Binding-site contacts:
Ligand atom O6 contacts residue PRO381 of chain 1.D at 4.3 Å.
Ligand atom C6 contacts residue NAG1 of chain 1.IA at 4.2 Å.
Ligand atom C2 contacts residue ASN371 of chain 1.D at 2.2 Å.
Ligand atom C8 contacts residue SER398 of chain 1.D at 2.9 Å.
Ligand atom O6 contacts residue NAG1 of chain 1.IA at 3.0 Å (h-bond).
Ligand atom N2 contacts residue SER398 of chain 1.D at 4.3 Å.
Ligand atom O7 contacts residue ASN371 of chain 1.D at 3.3 Å (h-bond).
Ligand atom C3 contacts residue ASN371 of chain 1.D at 3.6 Å.
Ligand atom C4 contacts residue ASN371 of chain 1.D at 4.0 Å.
Ligand atom C1 contacts residue ASN371 of chain 1.D at 1.4 Å.
Ligand atom O3 contacts residue ASN371 of chain 1.D at 4.5 Å.
Ligand atom O7 contacts residue SER398 of chain 1.D at 2.5 Å (h-bond).
Ligand atom N2 contacts residue ASN371 of chain 1.D at 2.8 Å (h-bond).
Ligand atom C7 contacts residue ASN371 of chain 1.D at 3.3 Å.
Ligand atom C7 contacts residue SER398 of chain 1.D at 3.0 Å.
Ligand atom C8 contacts residue ILE399 of chain 1.D at 3.8 Å (hydrophobic).
Ligand atom O5 contacts residue ASN371 of chain 1.D at 2.3 Å (h-bond).
Ligand atom O5 contacts residue PRO381 of chain 1.D at 4.2 Å.
Ligand atom C8 contacts residue GLU400 of chain 1.D at 3.8 Å.
Ligand atom C5 contacts residue ASN371 of chain 1.D at 3.6 Å.
Ligand atom C8 contacts residue ASN99 of chain 1.D at 4.1 Å.

Sequence of chain 1.D:
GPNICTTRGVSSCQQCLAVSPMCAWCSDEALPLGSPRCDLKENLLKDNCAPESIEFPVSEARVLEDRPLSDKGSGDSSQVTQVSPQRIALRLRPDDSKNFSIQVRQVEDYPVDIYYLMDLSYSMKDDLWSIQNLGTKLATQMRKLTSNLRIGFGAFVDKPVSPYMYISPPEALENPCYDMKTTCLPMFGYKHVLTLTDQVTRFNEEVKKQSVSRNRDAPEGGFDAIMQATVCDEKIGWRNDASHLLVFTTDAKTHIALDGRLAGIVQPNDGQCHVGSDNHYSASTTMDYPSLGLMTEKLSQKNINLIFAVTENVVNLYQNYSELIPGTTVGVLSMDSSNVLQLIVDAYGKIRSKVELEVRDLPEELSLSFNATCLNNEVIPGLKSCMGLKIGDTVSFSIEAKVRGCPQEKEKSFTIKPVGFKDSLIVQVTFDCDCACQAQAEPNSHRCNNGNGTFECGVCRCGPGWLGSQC

This protein binds this small molecule.
Small molecule (SMILES): CC(=O)N[C@H]1[C@H](O[C@H]2[C@H](O)[C@@H](NC(C)=O)CO[C@@H]2CO)O[C@H](CO)[C@@H](O)[C@@H]1O